Binding-site contacts:
Ligand atom N02 contacts residue TRP316 of chain 1.A at 2.8 Å (h-bond).
Ligand atom C07 contacts residue SER314 of chain 1.A at 4.0 Å.
Ligand atom N11 contacts residue HEM1 of chain 1.E at 2.7 Å (h-bond).
Ligand atom C02 contacts residue GLU321 of chain 1.A at 3.5 Å.
Ligand atom C07 contacts residue PHE313 of chain 1.A at 3.5 Å (hydrophobic).
Ligand atom C07 contacts residue PRO294 of chain 1.A at 4.1 Å (hydrophobic).
Ligand atom C10 contacts residue HEM1 of chain 1.E at 4.0 Å.
Ligand atom C10 contacts residue GLN207 of chain 1.A at 3.3 Å.
Ligand atom C09 contacts residue GLU321 of chain 1.A at 3.5 Å.
Ligand atom C09 contacts residue HEM1 of chain 1.E at 4.2 Å.
Ligand atom C04 contacts residue PRO294 of chain 1.A at 4.1 Å (hydrophobic).
Ligand atom C03 contacts residue TRP316 of chain 1.A at 3.9 Å (hydrophobic).
Ligand atom N02 contacts residue HEM1 of chain 1.E at 3.3 Å.
Ligand atom C10 contacts residue VAL296 of chain 1.A at 3.7 Å (hydrophobic).
Ligand atom C08 contacts residue VAL296 of chain 1.A at 3.6 Å (hydrophobic).
Ligand atom C12 contacts residue HEM1 of chain 1.E at 3.1 Å.
Ligand atom N02 contacts residue GLU321 of chain 1.A at 2.7 Å (salt-bridge).
Ligand atom C04 contacts residue HEM1 of chain 1.E at 3.8 Å.
Ligand atom C08 contacts residue GLU321 of chain 1.A at 3.7 Å.
Ligand atom C07 contacts residue HEM1 of chain 1.E at 3.3 Å.
Ligand atom N01 contacts residue HEM1 of chain 1.E at 4.0 Å.
Ligand atom C02 contacts residue PRO294 of chain 1.A at 4.0 Å (hydrophobic).
Ligand atom C09 contacts residue GLN207 of chain 1.A at 4.1 Å.
Ligand atom C02 contacts residue TRP316 of chain 1.A at 3.8 Å (hydrophobic).
Ligand atom N11 contacts residue GLN207 of chain 1.A at 4.1 Å.
Ligand atom C03 contacts residue PRO294 of chain 1.A at 4.0 Å (hydrophobic).
Ligand atom N01 contacts residue GLU321 of chain 1.A at 2.8 Å (salt-bridge).
Ligand atom N01 contacts residue PRO294 of chain 1.A at 4.2 Å.
Ligand atom C13 contacts residue HEM1 of chain 1.E at 3.3 Å.
Ligand atom N02 contacts residue MET318 of chain 1.A at 3.9 Å.
Ligand atom C08 contacts residue HEM1 of chain 1.E at 4.0 Å.
Ligand atom N02 contacts residue PRO294 of chain 1.A at 4.0 Å.
Ligand atom C02 contacts residue HEM1 of chain 1.E at 3.6 Å.
Ligand atom C03 contacts residue HEM1 of chain 1.E at 3.2 Å.
Ligand atom C13 contacts residue GLN207 of chain 1.A at 3.7 Å.
Ligand atom C05 contacts residue VAL296 of chain 1.A at 3.9 Å (hydrophobic).
Ligand atom N02 contacts residue TYR317 of chain 1.A at 3.7 Å.
Ligand atom C09 contacts residue VAL296 of chain 1.A at 4.0 Å (hydrophobic).
Ligand atom C07 contacts residue GLY315 of chain 1.A at 3.7 Å.
Ligand atom C06 contacts residue GLU321 of chain 1.A at 3.6 Å.

A protein and the small-molecule ligand that binds it are described below.
Small molecule (SMILES): Cc1cc(N)nc(CCCN(C)C)c1

Sequence of chain 1.A:
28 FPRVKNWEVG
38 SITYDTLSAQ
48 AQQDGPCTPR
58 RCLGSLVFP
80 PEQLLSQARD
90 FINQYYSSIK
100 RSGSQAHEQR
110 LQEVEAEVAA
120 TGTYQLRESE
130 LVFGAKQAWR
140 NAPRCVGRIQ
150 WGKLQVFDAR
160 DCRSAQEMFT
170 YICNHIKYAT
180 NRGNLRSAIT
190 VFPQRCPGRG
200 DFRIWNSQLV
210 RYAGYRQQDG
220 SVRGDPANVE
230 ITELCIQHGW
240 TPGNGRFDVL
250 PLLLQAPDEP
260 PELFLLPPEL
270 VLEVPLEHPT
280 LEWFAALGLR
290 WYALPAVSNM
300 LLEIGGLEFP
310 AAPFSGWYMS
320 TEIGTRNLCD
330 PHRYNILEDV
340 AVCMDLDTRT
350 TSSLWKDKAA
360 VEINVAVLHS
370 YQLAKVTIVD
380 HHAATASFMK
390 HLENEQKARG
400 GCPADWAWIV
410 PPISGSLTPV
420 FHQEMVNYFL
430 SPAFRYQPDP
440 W